Sequence of chain 1.A:
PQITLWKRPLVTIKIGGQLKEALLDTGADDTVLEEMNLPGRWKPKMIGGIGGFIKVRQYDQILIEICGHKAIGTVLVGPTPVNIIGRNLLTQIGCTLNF

This small molecule binds to this protein.
Small molecule (SMILES): CC[C@H](C)CN(C[C@@H](O)[C@H](Cc1ccccc1)NC(=O)O[C@H]1CO[C@H]2OCC[C@H]21)S(=O)(=O)c1ccc2c(c1)CC[C@@H]2O

Sequence of chain 1.B:
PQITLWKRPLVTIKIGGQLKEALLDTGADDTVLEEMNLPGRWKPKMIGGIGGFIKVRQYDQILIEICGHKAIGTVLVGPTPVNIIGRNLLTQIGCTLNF

Binding-site contacts:
Ligand atom C02 contacts residue ALA28 of chain 1.A at 3.5 Å (hydrophobic).
Ligand atom C29 contacts residue GLY49 of chain 1.B at 3.5 Å.
Ligand atom C23 contacts residue GLY48 of chain 1.B at 3.2 Å.
Ligand atom O07 contacts residue GLY49 of chain 1.A at 3.4 Å.
Ligand atom C09 contacts residue GLY27 of chain 1.A at 3.5 Å.
Ligand atom O12 contacts residue GLY27 of chain 1.B at 3.2 Å.
Ligand atom C04 contacts residue GLY48 of chain 1.A at 3.3 Å.
Ligand atom N14 contacts residue GLY27 of chain 1.B at 3.0 Å (h-bond).
Ligand atom C01 contacts residue ASP30 of chain 1.A at 3.5 Å.
Ligand atom O07 contacts residue ILE50 of chain 1.B at 3.3 Å.
Ligand atom O12 contacts residue ASP25 of chain 1.A at 2.4 Å (salt-bridge).
Ligand atom C01 contacts residue ALA28 of chain 1.A at 3.6 Å (hydrophobic).
Ligand atom O17 contacts residue ALA28 of chain 1.B at 3.5 Å.
Ligand atom O20 contacts residue ASP29 of chain 1.B at 3.1 Å (salt-bridge).
Ligand atom C26 contacts residue GLY27 of chain 1.B at 3.6 Å.
Ligand atom C28 contacts residue ILE50 of chain 1.B at 3.8 Å (hydrophobic).
Ligand atom C32 contacts residue GLY27 of chain 1.B at 3.3 Å.
Ligand atom O41 contacts residue ASP30 of chain 1.A at 2.9 Å (salt-bridge).
Ligand atom C22 contacts residue ASP29 of chain 1.B at 3.4 Å.
Ligand atom O12 contacts residue ASP25 of chain 1.B at 2.5 Å (salt-bridge).
Ligand atom C37 contacts residue GLY48 of chain 1.A at 3.8 Å.
Ligand atom C01 contacts residue VAL32 of chain 1.A at 3.5 Å (hydrophobic).
Ligand atom O25 contacts residue ASP29 of chain 1.B at 2.8 Å (salt-bridge).
Ligand atom C10 contacts residue ASP25 of chain 1.A at 3.1 Å.
Ligand atom O20 contacts residue ALA28 of chain 1.B at 3.7 Å.
Ligand atom C11 contacts residue ASP25 of chain 1.A at 3.2 Å.
Ligand atom C24 contacts residue GLY27 of chain 1.B at 3.7 Å.
Ligand atom O20 contacts residue ASP30 of chain 1.B at 3.0 Å (salt-bridge).
Ligand atom C26 contacts residue ASP25 of chain 1.A at 3.3 Å.
Ligand atom C29 contacts residue ILE50 of chain 1.B at 3.6 Å (hydrophobic).
Ligand atom O25 contacts residue ALA28 of chain 1.B at 3.8 Å.
Ligand atom O06 contacts residue ILE84 of chain 1.A at 3.6 Å.
Ligand atom C21 contacts residue GLY48 of chain 1.B at 3.2 Å.
Ligand atom C19 contacts residue ASP30 of chain 1.B at 3.7 Å.
Ligand atom O12 contacts residue ALA28 of chain 1.B at 3.8 Å.
Ligand atom C42 contacts residue VAL82 of chain 1.B at 3.8 Å (hydrophobic).
Ligand atom C29 contacts residue PRO81 of chain 1.A at 3.8 Å (hydrophobic).
Ligand atom O41 contacts residue ASP29 of chain 1.A at 3.4 Å.
Ligand atom O06 contacts residue ILE50 of chain 1.B at 3.7 Å.
Ligand atom C11 contacts residue ASP25 of chain 1.B at 3.4 Å.